Sequence of chain 2.A:
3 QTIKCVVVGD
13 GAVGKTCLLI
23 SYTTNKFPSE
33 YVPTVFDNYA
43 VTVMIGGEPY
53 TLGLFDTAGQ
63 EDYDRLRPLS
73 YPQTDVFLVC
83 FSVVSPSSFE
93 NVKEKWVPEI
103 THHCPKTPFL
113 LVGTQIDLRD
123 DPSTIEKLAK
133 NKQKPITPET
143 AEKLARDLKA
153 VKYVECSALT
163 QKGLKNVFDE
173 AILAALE

Binding-site contacts:
Ligand atom O3A contacts residue LYS17 of chain 2.A at 3.6 Å (salt-bridge).
Ligand atom O6 contacts residue GLN117 of chain 2.A at 3.5 Å.
Ligand atom O6 contacts residue ASP119 of chain 2.A at 3.6 Å (salt-bridge).
Ligand atom O1A contacts residue CYS19 of chain 2.A at 2.9 Å (h-bond).
Ligand atom O1B contacts residue LYS17 of chain 2.A at 2.9 Å (salt-bridge).
Ligand atom O1B contacts residue VAL15 of chain 2.A at 3.6 Å.
Ligand atom O1G contacts residue MG1 of chain 2.D at 2.1 Å.
Ligand atom O2B contacts residue MG1 of chain 2.D at 2.0 Å.
Ligand atom C4 contacts residue GLN117 of chain 2.A at 3.6 Å.
Ligand atom PB contacts residue MG1 of chain 2.D at 3.4 Å.
Ligand atom O6 contacts residue LEU161 of chain 2.A at 3.5 Å (h-bond).
Ligand atom O3A contacts residue GLY16 of chain 2.A at 3.2 Å (h-bond).
Ligand atom O4' contacts residue GLN117 of chain 2.A at 3.2 Å (h-bond).
Ligand atom C8 contacts residue CYS19 of chain 2.A at 3.5 Å (hydrophobic).
Ligand atom O1B contacts residue GLY16 of chain 2.A at 3.1 Å (h-bond).
Ligand atom C3B contacts residue ALA14 of chain 2.A at 3.6 Å (hydrophobic).
Ligand atom O2G contacts residue GLY13 of chain 2.A at 3.6 Å.
Ligand atom O2G contacts residue GLY61 of chain 2.A at 2.9 Å (h-bond).
Ligand atom O2B contacts residue LYS17 of chain 2.A at 3.6 Å (salt-bridge).
Ligand atom N9 contacts residue GLN117 of chain 2.A at 3.5 Å (h-bond).
Ligand atom O2A contacts residue TYR33 of chain 2.A at 3.2 Å.
Ligand atom O2G contacts residue LYS17 of chain 2.A at 2.7 Å (salt-bridge).
Ligand atom O3G contacts residue THR36 of chain 2.A at 3.6 Å (h-bond).
Ligand atom C6 contacts residue GLN117 of chain 2.A at 3.5 Å.
Ligand atom O1A contacts residue THR18 of chain 2.A at 3.3 Å (h-bond).
Ligand atom C8 contacts residue GLN117 of chain 2.A at 3.5 Å.
Ligand atom O3G contacts residue PRO35 of chain 2.A at 3.5 Å.
Ligand atom O2' contacts residue PHE29 of chain 2.A at 3.6 Å.
Ligand atom PG contacts residue MG1 of chain 2.D at 3.5 Å.
Ligand atom O1A contacts residue GLY16 of chain 2.A at 3.4 Å.
Ligand atom PB contacts residue LYS17 of chain 2.A at 3.5 Å.
Ligand atom C5 contacts residue GLN117 of chain 2.A at 3.4 Å.
Ligand atom N7 contacts residue CYS19 of chain 2.A at 3.6 Å.
Ligand atom C4 contacts residue PHE29 of chain 2.A at 3.6 Å (hydrophobic).
Ligand atom O6 contacts residue SER159 of chain 2.A at 3.6 Å.
Ligand atom O6 contacts residue ALA160 of chain 2.A at 3.0 Å (h-bond).
Ligand atom O2B contacts residue THR18 of chain 2.A at 3.0 Å (h-bond).
Ligand atom O1G contacts residue THR36 of chain 2.A at 2.9 Å (h-bond).
Ligand atom N2 contacts residue ASP119 of chain 2.A at 3.2 Å (salt-bridge).
Ligand atom N1 contacts residue ASP119 of chain 2.A at 3.1 Å (salt-bridge).

The protein below binds the small molecule below.
Small molecule (SMILES): Nc1nc2c(ncn2[C@@H]2O[C@H](CO[P](=O)(O)O[P](=O)(O)CP(=O)(O)O)[C@@H](O)[C@H]2O)c(=O)[nH]1